The small molecule below binds the protein below.
Small molecule (SMILES): CC(=O)N[C@@H]1[C@@H](O)[C@H](O)[C@@H](CO)O[C@H]1O

Sequence of chain 1.A:
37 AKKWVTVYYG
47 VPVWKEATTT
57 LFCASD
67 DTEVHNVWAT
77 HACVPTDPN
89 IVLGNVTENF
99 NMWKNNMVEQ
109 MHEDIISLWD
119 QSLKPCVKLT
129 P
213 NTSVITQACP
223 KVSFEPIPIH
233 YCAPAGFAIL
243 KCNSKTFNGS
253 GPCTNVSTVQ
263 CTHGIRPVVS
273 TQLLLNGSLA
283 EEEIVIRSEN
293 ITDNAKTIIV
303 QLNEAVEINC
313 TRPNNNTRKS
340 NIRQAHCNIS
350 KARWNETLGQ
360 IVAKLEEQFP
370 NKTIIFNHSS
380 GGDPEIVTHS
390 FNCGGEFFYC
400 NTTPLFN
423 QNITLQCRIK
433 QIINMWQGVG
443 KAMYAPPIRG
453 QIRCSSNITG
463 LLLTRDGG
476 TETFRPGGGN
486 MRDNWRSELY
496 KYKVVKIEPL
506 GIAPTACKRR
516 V

Binding-site contacts:
Ligand atom C8 contacts residue THR387 of chain 1.A at 3.7 Å.
Ligand atom C2 contacts residue ASN400 of chain 1.A at 2.3 Å.
Ligand atom C4 contacts residue ASN400 of chain 1.A at 4.1 Å.
Ligand atom C8 contacts residue ASN400 of chain 1.A at 3.8 Å.
Ligand atom N2 contacts residue THR402 of chain 1.A at 3.7 Å.
Ligand atom C3 contacts residue THR402 of chain 1.A at 4.4 Å.
Ligand atom C7 contacts residue ASN400 of chain 1.A at 3.2 Å.
Ligand atom O7 contacts residue ASN400 of chain 1.A at 3.1 Å (h-bond).
Ligand atom C7 contacts residue THR387 of chain 1.A at 4.4 Å.
Ligand atom N2 contacts residue ASN400 of chain 1.A at 2.9 Å (h-bond).
Ligand atom C8 contacts residue VAL386 of chain 1.A at 4.4 Å (hydrophobic).
Ligand atom O5 contacts residue ASN400 of chain 1.A at 2.4 Å (h-bond).
Ligand atom C5 contacts residue ASN400 of chain 1.A at 3.6 Å.
Ligand atom C1 contacts residue THR402 of chain 1.A at 3.6 Å.
Ligand atom C7 contacts residue THR402 of chain 1.A at 4.4 Å.
Ligand atom O7 contacts residue THR387 of chain 1.A at 4.3 Å.
Ligand atom C1 contacts residue ASN400 of chain 1.A at 1.4 Å.
Ligand atom C2 contacts residue THR402 of chain 1.A at 4.1 Å.
Ligand atom C3 contacts residue ASN400 of chain 1.A at 3.6 Å.